A protein and the small-molecule ligand that binds it are described below.
Small molecule (SMILES): Cc1cn([C@H]2C[C@H](O[P](=O)(O)OC[C@H]3O[C@@H](n4cc(C)c(=O)[nH]c4=O)C[C@@H]3O)[C@@H](COP(=O)=O)O2)c(=O)[nH]c1=O

Sequence of chain 1.A:
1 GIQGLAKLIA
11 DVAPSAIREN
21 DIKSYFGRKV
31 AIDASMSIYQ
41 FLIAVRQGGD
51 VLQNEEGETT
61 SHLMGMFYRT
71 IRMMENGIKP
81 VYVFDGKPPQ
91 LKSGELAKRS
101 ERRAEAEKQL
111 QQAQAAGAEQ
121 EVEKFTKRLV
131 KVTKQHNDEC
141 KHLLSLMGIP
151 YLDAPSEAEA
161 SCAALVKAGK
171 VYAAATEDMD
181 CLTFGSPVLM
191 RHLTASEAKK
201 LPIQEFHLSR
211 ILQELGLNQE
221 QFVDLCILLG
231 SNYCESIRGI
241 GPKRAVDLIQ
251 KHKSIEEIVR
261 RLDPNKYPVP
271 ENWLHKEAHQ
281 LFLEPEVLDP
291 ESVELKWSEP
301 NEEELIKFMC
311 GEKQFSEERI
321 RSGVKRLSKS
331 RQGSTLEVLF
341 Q

Binding-site contacts:
Ligand atom OP1 contacts residue ASP85 of chain 1.A at 3.4 Å (salt-bridge).
Ligand atom C5 contacts residue ARG103 of chain 1.A at 4.2 Å.
Ligand atom P contacts residue ASP85 of chain 1.A at 3.8 Å.
Ligand atom C2' contacts residue PRO88 of chain 1.A at 4.1 Å (hydrophobic).
Ligand atom C5' contacts residue GLY86 of chain 1.A at 3.6 Å.
Ligand atom OP1 contacts residue PRO88 of chain 1.A at 3.9 Å.
Ligand atom C3' contacts residue GLY86 of chain 1.A at 4.0 Å.
Ligand atom C5 contacts residue SER100 of chain 1.A at 4.2 Å.
Ligand atom P contacts residue GLY86 of chain 1.A at 3.8 Å.
Ligand atom C2' contacts residue LEU96 of chain 1.A at 3.7 Å (hydrophobic).
Ligand atom C3' contacts residue PRO88 of chain 1.A at 4.2 Å (hydrophobic).
Ligand atom O3' contacts residue ARG99 of chain 1.A at 2.7 Å (salt-bridge).
Ligand atom C3' contacts residue ARG99 of chain 1.A at 3.1 Å.
Ligand atom O2 contacts residue LYS131 of chain 1.A at 3.2 Å.
Ligand atom C6 contacts residue ARG99 of chain 1.A at 4.1 Å.
Ligand atom N1 contacts residue ARG103 of chain 1.A at 3.9 Å.
Ligand atom OP2 contacts residue GLY86 of chain 1.A at 3.3 Å.
Ligand atom O5' contacts residue ASP85 of chain 1.A at 3.4 Å (salt-bridge).
Ligand atom C5 contacts residue LYS87 of chain 1.A at 4.1 Å.
Ligand atom C5' contacts residue ASP85 of chain 1.A at 3.6 Å.
Ligand atom N3 contacts residue LYS131 of chain 1.A at 4.2 Å.
Ligand atom C4 contacts residue ARG103 of chain 1.A at 4.2 Å.
Ligand atom N1 contacts residue PRO88 of chain 1.A at 4.0 Å.
Ligand atom OP2 contacts residue LYS87 of chain 1.A at 3.4 Å (salt-bridge).
Ligand atom N3 contacts residue ARG103 of chain 1.A at 4.1 Å.
Ligand atom O5' contacts residue LYS87 of chain 1.A at 3.9 Å.
Ligand atom C6 contacts residue ARG103 of chain 1.A at 4.0 Å.
Ligand atom N3 contacts residue PRO88 of chain 1.A at 4.1 Å.
Ligand atom C7 contacts residue LYS87 of chain 1.A at 3.9 Å.
Ligand atom C2 contacts residue PRO88 of chain 1.A at 4.0 Å (hydrophobic).
Ligand atom C7 contacts residue SER100 of chain 1.A at 2.9 Å.
Ligand atom C2' contacts residue ARG99 of chain 1.A at 3.4 Å.
Ligand atom C7 contacts residue LEU96 of chain 1.A at 3.1 Å (hydrophobic).
Ligand atom O5' contacts residue GLY86 of chain 1.A at 2.8 Å (h-bond).
Ligand atom C4 contacts residue LYS87 of chain 1.A at 4.0 Å.
Ligand atom C2 contacts residue LYS131 of chain 1.A at 4.2 Å.
Ligand atom C2 contacts residue ARG103 of chain 1.A at 4.0 Å.
Ligand atom O4 contacts residue LYS87 of chain 1.A at 3.6 Å.
Ligand atom OP2 contacts residue LEU96 of chain 1.A at 4.0 Å.
Ligand atom P contacts residue LYS87 of chain 1.A at 4.3 Å.